Sequence of chain 3.A:
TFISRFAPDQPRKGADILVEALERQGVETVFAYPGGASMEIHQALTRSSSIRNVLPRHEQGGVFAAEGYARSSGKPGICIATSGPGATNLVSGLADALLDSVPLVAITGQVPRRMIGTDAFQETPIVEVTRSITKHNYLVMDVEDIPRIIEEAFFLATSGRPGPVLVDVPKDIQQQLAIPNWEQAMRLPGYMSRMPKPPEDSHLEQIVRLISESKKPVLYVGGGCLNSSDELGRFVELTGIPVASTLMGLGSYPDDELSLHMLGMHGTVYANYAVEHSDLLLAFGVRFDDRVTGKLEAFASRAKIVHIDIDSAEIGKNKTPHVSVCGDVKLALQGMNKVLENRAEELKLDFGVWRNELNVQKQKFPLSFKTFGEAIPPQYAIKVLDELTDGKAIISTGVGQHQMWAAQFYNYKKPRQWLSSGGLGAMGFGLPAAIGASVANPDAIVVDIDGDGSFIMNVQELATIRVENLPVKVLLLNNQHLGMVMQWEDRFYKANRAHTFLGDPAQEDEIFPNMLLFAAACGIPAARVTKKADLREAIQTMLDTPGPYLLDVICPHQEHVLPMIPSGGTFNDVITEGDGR

This small molecule binds to this protein.
Small molecule (SMILES): CC(C)[C@@]1(C)N=C(c2nc3ccccc3cc2C(=O)O)NC1=O

Binding-site contacts:
Ligand atom C10 contacts residue TYR191 of chain 3.A at 3.8 Å (hydrophobic).
Ligand atom CA' contacts residue ARG194 of chain 3.A at 3.9 Å.
Ligand atom C2' contacts residue ARG194 of chain 3.A at 3.6 Å.
Ligand atom C5 contacts residue TYR191 of chain 3.A at 3.7 Å (hydrophobic).
Ligand atom OC' contacts residue ARG194 of chain 3.A at 3.6 Å (salt-bridge).
Ligand atom C8' contacts residue TYR191 of chain 3.A at 4.0 Å (hydrophobic).
Ligand atom C8 contacts residue ARG194 of chain 3.A at 3.8 Å.
Ligand atom O6 contacts residue LYS135 of chain 3.A at 3.2 Å (salt-bridge).
Ligand atom C7 contacts residue ILE311 of chain 3.A at 4.0 Å (hydrophobic).
Ligand atom C7 contacts residue ASP312 of chain 3.A at 3.5 Å.
Ligand atom C9 contacts residue ILE311 of chain 3.A at 3.4 Å (hydrophobic).
Ligand atom C9 contacts residue ARG161 of chain 3.A at 4.0 Å.
Ligand atom C9 contacts residue PRO196 of chain 3.A at 3.7 Å (hydrophobic).
Ligand atom O6 contacts residue TYR191 of chain 3.A at 3.7 Å.
Ligand atom C5' contacts residue NHE1 of chain 3.E at 3.9 Å.
Ligand atom CB' contacts residue ARG194 of chain 3.A at 4.1 Å.
Ligand atom C4' contacts residue NHE1 of chain 3.E at 3.9 Å.
Ligand atom C5' contacts residue ARG194 of chain 3.A at 3.4 Å.
Ligand atom C3' contacts residue ARG194 of chain 3.A at 3.7 Å.
Ligand atom N1' contacts residue TYR191 of chain 3.A at 3.7 Å.
Ligand atom N1 contacts residue LYS135 of chain 3.A at 3.9 Å.
Ligand atom C6' contacts residue ARG194 of chain 3.A at 3.6 Å.
Ligand atom C7' contacts residue ARG194 of chain 3.A at 3.6 Å.
Ligand atom N1 contacts residue TYR191 of chain 3.A at 3.4 Å.
Ligand atom C5 contacts residue LYS135 of chain 3.A at 4.1 Å.
Ligand atom C7' contacts residue TYR191 of chain 3.A at 3.6 Å (hydrophobic).
Ligand atom C10 contacts residue MET195 of chain 3.A at 4.0 Å (hydrophobic).
Ligand atom C4' contacts residue ARG194 of chain 3.A at 3.5 Å.
Ligand atom C9' contacts residue NHE1 of chain 3.E at 3.9 Å.
Ligand atom N1' contacts residue ARG194 of chain 3.A at 3.6 Å (salt-bridge).
Ligand atom O6 contacts residue ARG161 of chain 3.A at 3.0 Å (salt-bridge).
Ligand atom N3 contacts residue ARG194 of chain 3.A at 3.4 Å (salt-bridge).
Ligand atom C2 contacts residue TYR191 of chain 3.A at 4.0 Å (hydrophobic).
Ligand atom C9 contacts residue GLY160 of chain 3.A at 3.5 Å.
Ligand atom C8' contacts residue GLY190 of chain 3.A at 4.0 Å.
Ligand atom C7' contacts residue GLY190 of chain 3.A at 3.9 Å.
Ligand atom C2 contacts residue ARG194 of chain 3.A at 4.0 Å.
Ligand atom C8' contacts residue NHE1 of chain 3.E at 3.3 Å.
Ligand atom O6 contacts residue GLY160 of chain 3.A at 3.9 Å.
Ligand atom C10 contacts residue ARG194 of chain 3.A at 3.5 Å.